Binding-site contacts:
Ligand atom C5 contacts residue ASN154 of chain 34.C at 3.7 Å.
Ligand atom C2 contacts residue ASN154 of chain 34.C at 2.4 Å.
Ligand atom C1 contacts residue ASN154 of chain 34.C at 1.4 Å.
Ligand atom N2 contacts residue ASN154 of chain 34.C at 2.9 Å (h-bond).
Ligand atom O5 contacts residue SER157 of chain 34.C at 3.8 Å.
Ligand atom C3 contacts residue ASN154 of chain 34.C at 3.8 Å.
Ligand atom C1 contacts residue SER157 of chain 34.C at 3.9 Å.
Ligand atom C4 contacts residue ASN154 of chain 34.C at 4.2 Å.
Ligand atom O5 contacts residue ASN154 of chain 34.C at 2.4 Å (h-bond).
Ligand atom C7 contacts residue ASN154 of chain 34.C at 4.0 Å.
Ligand atom C8 contacts residue ASN154 of chain 34.C at 4.2 Å.

A small-molecule ligand and the protein it binds are described below.
Small molecule (SMILES): CC(=O)N[C@@H]1[C@@H](O)[C@H](O)[C@@H](CO)O[C@H]1O

Sequence of chain 34.C:
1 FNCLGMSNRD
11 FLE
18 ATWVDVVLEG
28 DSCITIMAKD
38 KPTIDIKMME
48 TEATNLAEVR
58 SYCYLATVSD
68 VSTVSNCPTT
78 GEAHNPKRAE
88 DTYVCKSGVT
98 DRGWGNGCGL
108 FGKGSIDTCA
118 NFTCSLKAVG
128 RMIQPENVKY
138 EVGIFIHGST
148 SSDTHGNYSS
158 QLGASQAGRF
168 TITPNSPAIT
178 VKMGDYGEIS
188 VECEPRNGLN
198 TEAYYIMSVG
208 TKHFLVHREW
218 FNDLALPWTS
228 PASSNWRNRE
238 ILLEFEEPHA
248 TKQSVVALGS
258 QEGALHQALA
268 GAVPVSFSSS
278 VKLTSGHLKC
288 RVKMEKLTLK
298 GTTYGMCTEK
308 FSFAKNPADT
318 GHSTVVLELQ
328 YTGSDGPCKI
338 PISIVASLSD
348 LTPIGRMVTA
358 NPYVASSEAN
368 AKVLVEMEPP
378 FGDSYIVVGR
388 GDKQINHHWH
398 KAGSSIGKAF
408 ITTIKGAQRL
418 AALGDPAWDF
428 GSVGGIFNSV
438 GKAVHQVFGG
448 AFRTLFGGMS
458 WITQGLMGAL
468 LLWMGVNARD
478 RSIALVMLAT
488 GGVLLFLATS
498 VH